Binding-site contacts:
Ligand atom O3 contacts residue PRO31 of chain 10.D at 3.4 Å (h-bond).
Ligand atom C5 contacts residue ARG33 of chain 10.D at 4.4 Å.
Ligand atom O7 contacts residue ASN70 of chain 10.D at 3.3 Å (h-bond).
Ligand atom C2 contacts residue ASN70 of chain 10.D at 2.5 Å.
Ligand atom C3 contacts residue PRO31 of chain 10.D at 3.3 Å (hydrophobic).
Ligand atom C6 contacts residue ARG33 of chain 10.D at 3.3 Å.
Ligand atom C4 contacts residue ASN70 of chain 10.D at 4.2 Å.
Ligand atom C1 contacts residue ARG33 of chain 10.D at 4.3 Å.
Ligand atom O6 contacts residue ARG33 of chain 10.D at 3.2 Å (salt-bridge).
Ligand atom O7 contacts residue SER29 of chain 10.D at 4.4 Å.
Ligand atom N2 contacts residue PRO31 of chain 10.D at 2.5 Å (h-bond).
Ligand atom C2 contacts residue PRO31 of chain 10.D at 3.4 Å (hydrophobic).
Ligand atom C1 contacts residue ASN70 of chain 10.D at 1.4 Å.
Ligand atom C8 contacts residue PRO31 of chain 10.D at 4.4 Å (hydrophobic).
Ligand atom C5 contacts residue ASN70 of chain 10.D at 3.7 Å.
Ligand atom O7 contacts residue SER71 of chain 10.D at 3.8 Å.
Ligand atom O7 contacts residue PRO31 of chain 10.D at 3.2 Å (h-bond).
Ligand atom C1 contacts residue ASN32 of chain 10.D at 4.5 Å.
Ligand atom O5 contacts residue ASN70 of chain 10.D at 2.4 Å (h-bond).
Ligand atom C7 contacts residue PRO31 of chain 10.D at 3.1 Å (hydrophobic).
Ligand atom C3 contacts residue ASN70 of chain 10.D at 3.8 Å.
Ligand atom C7 contacts residue ASN70 of chain 10.D at 3.1 Å.
Ligand atom N2 contacts residue ASN32 of chain 10.D at 4.0 Å.
Ligand atom N2 contacts residue ASN70 of chain 10.D at 2.9 Å (h-bond).
Ligand atom C8 contacts residue ASN70 of chain 10.D at 3.9 Å.
Ligand atom C1 contacts residue PRO31 of chain 10.D at 4.2 Å (hydrophobic).

A small-molecule ligand and the protein it binds are described below.
Small molecule (SMILES): CC(=O)N[C@@H]1[C@@H](O)[C@H](O)[C@@H](CO)O[C@H]1O

Sequence of chain 10.D:
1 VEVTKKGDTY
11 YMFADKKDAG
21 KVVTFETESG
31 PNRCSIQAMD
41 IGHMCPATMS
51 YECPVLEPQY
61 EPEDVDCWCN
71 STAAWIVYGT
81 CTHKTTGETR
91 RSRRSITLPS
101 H